The protein below binds the small molecule below.
Small molecule (SMILES): O=C([O-])C(=O)[O-]

Sequence of chain 1.C:
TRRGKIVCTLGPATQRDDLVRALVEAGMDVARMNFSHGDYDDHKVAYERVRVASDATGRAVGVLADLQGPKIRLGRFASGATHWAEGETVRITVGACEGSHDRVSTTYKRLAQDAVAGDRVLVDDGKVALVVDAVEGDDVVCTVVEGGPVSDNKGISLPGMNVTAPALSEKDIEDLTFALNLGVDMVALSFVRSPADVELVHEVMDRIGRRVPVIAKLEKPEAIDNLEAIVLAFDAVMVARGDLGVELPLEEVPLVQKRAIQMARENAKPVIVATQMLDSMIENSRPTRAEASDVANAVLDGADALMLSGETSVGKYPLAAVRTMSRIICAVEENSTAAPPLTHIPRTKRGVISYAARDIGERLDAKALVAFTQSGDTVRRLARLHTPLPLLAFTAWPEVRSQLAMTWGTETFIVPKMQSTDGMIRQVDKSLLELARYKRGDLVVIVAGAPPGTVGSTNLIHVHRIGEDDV

Binding-site contacts:
Ligand atom O1 contacts residue THR279 of chain 1.C at 4.3 Å.
Ligand atom O1 contacts residue GLU223 of chain 1.C at 2.9 Å (salt-bridge).
Ligand atom C1 contacts residue THR279 of chain 1.C at 3.8 Å.
Ligand atom O3 contacts residue ALA244 of chain 1.C at 3.9 Å.
Ligand atom O1 contacts residue ALA244 of chain 1.C at 3.8 Å.
Ligand atom O4 contacts residue ASP247 of chain 1.C at 3.8 Å.
Ligand atom C2 contacts residue LYS221 of chain 1.C at 3.9 Å.
Ligand atom O3 contacts residue LYS221 of chain 1.C at 4.2 Å.
Ligand atom O1 contacts residue ASP247 of chain 1.C at 3.1 Å (salt-bridge).
Ligand atom O4 contacts residue MG1 of chain 1.N at 2.4 Å.
Ligand atom C1 contacts residue GLU223 of chain 1.C at 3.8 Å.
Ligand atom C1 contacts residue ALA244 of chain 1.C at 4.2 Å (hydrophobic).
Ligand atom C2 contacts residue MG1 of chain 1.N at 2.9 Å.
Ligand atom C2 contacts residue ASP247 of chain 1.C at 4.2 Å.
Ligand atom O1 contacts residue GLY246 of chain 1.C at 4.3 Å.
Ligand atom O2 contacts residue THR279 of chain 1.C at 4.4 Å.
Ligand atom O3 contacts residue THR279 of chain 1.C at 3.1 Å (h-bond).
Ligand atom O4 contacts residue LYS221 of chain 1.C at 3.5 Å (salt-bridge).
Ligand atom C1 contacts residue LYS221 of chain 1.C at 4.0 Å.
Ligand atom O4 contacts residue GLU223 of chain 1.C at 4.4 Å.
Ligand atom O3 contacts residue MG1 of chain 1.N at 4.0 Å.
Ligand atom C2 contacts residue ARG36 of chain 1.C at 4.0 Å.
Ligand atom O3 contacts residue ARG36 of chain 1.C at 4.4 Å.
Ligand atom O2 contacts residue ARG36 of chain 1.C at 3.8 Å.
Ligand atom O2 contacts residue MG1 of chain 1.N at 4.0 Å.
Ligand atom C1 contacts residue ASP247 of chain 1.C at 4.0 Å.
Ligand atom O1 contacts residue MG1 of chain 1.N at 2.2 Å.
Ligand atom C1 contacts residue MG1 of chain 1.N at 2.8 Å.
Ligand atom O4 contacts residue ARG36 of chain 1.C at 4.1 Å.